A protein and the small-molecule ligand that binds it are described below.
Small molecule (SMILES): CC(=O)N[C@@H]1[C@@H](O)[C@H](O)[C@@H](CO)O[C@H]1O

Sequence of chain 1.D:
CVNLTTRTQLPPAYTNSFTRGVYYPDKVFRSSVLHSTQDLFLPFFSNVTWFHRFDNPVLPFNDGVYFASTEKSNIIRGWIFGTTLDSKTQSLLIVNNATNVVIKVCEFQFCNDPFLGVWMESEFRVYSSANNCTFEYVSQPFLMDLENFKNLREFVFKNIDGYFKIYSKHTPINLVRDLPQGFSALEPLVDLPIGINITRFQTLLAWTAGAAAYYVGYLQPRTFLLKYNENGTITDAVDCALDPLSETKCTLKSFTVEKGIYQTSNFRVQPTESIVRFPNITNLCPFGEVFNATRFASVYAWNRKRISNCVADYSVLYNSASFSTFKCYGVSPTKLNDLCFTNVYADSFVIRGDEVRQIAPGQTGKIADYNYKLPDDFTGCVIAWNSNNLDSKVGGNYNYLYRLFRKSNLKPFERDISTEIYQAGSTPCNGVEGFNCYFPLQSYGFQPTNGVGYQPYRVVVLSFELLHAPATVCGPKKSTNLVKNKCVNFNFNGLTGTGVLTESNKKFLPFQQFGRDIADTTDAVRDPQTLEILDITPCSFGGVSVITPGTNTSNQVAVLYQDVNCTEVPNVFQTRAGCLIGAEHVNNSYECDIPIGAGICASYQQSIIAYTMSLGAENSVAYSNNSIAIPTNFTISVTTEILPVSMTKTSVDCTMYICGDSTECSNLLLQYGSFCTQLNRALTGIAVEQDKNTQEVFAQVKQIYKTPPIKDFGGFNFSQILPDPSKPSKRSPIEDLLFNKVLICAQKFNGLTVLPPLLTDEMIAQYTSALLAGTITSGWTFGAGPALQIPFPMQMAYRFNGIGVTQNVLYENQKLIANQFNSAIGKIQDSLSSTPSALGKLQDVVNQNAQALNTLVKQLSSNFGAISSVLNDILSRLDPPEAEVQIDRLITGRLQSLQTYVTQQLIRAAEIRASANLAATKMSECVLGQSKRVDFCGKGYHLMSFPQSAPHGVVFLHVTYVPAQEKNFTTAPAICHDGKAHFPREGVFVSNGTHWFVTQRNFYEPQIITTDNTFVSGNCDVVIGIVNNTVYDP

Binding-site contacts:
Ligand atom C2 contacts residue ASN61 of chain 1.D at 2.8 Å.
Ligand atom C4 contacts residue ASN61 of chain 1.D at 4.3 Å.
Ligand atom C7 contacts residue ASN61 of chain 1.D at 3.9 Å.
Ligand atom C8 contacts residue THR29 of chain 1.D at 4.4 Å.
Ligand atom C1 contacts residue ASN61 of chain 1.D at 1.5 Å.
Ligand atom C3 contacts residue ASN61 of chain 1.D at 3.9 Å.
Ligand atom C8 contacts residue ASN61 of chain 1.D at 4.0 Å.
Ligand atom O5 contacts residue ASN61 of chain 1.D at 2.3 Å (h-bond).
Ligand atom C1 contacts residue TYR28 of chain 1.D at 4.1 Å (hydrophobic).
Ligand atom C5 contacts residue TYR28 of chain 1.D at 4.3 Å (hydrophobic).
Ligand atom O5 contacts residue TYR28 of chain 1.D at 4.4 Å.
Ligand atom C5 contacts residue ASN61 of chain 1.D at 3.5 Å.
Ligand atom N2 contacts residue ASN61 of chain 1.D at 3.2 Å.